Sequence of chain 1.B:
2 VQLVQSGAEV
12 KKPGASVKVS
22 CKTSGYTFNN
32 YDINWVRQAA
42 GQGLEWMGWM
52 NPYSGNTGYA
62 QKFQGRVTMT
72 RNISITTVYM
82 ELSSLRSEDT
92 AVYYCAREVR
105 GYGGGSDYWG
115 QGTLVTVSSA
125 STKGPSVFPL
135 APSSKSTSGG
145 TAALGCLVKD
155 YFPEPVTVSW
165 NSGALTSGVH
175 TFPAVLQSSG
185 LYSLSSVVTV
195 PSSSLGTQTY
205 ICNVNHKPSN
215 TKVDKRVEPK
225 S

This small molecule binds to this protein.
Small molecule (SMILES): CC(=O)N[C@H]1[C@H](O[C@H]2[C@H](O)[C@@H](NC(C)=O)CO[C@@H]2CO)O[C@H](CO)[C@@H](O[C@@H]2O[C@H](CO)[C@@H](O)[C@H](O)[C@@H]2O)[C@@H]1O

Binding-site contacts:
Ligand atom C1 contacts residue ASN73 of chain 1.B at 1.4 Å.
Ligand atom O5 contacts residue SER75 of chain 1.B at 3.8 Å.
Ligand atom C2 contacts residue ASN73 of chain 1.B at 2.5 Å.
Ligand atom O5 contacts residue ASN73 of chain 1.B at 2.4 Å (h-bond).
Ligand atom C5 contacts residue SER75 of chain 1.B at 4.0 Å.
Ligand atom C4 contacts residue ASN73 of chain 1.B at 4.2 Å.
Ligand atom C5 contacts residue ASN73 of chain 1.B at 3.7 Å.
Ligand atom N2 contacts residue ASN73 of chain 1.B at 2.9 Å (h-bond).
Ligand atom O5 contacts residue ILE76 of chain 1.B at 3.8 Å.
Ligand atom O6 contacts residue ILE76 of chain 1.B at 4.2 Å.
Ligand atom C1 contacts residue ILE76 of chain 1.B at 4.4 Å (hydrophobic).
Ligand atom C3 contacts residue ASN73 of chain 1.B at 3.8 Å.
Ligand atom C6 contacts residue ILE76 of chain 1.B at 4.3 Å (hydrophobic).
Ligand atom O7 contacts residue ASN73 of chain 1.B at 3.5 Å (h-bond).
Ligand atom C1 contacts residue SER75 of chain 1.B at 3.5 Å.
Ligand atom C7 contacts residue ASN73 of chain 1.B at 3.4 Å.